Binding-site contacts:
Ligand atom O contacts residue TYR94 of chain 1.A at 2.9 Å (h-bond).
Ligand atom NE1 contacts residue VAL116 of chain 1.B at 3.3 Å.
Ligand atom CB contacts residue TYR94 of chain 1.A at 3.6 Å (hydrophobic).
Ligand atom CG contacts residue ARG100 of chain 1.B at 3.4 Å.
Ligand atom OD1 contacts residue LEU91 of chain 1.A at 3.4 Å (h-bond).
Ligand atom OE1 contacts residue TYR94 of chain 1.A at 3.2 Å.
Ligand atom CE contacts residue ASP56 of chain 1.B at 3.5 Å.
Ligand atom O contacts residue ARG113 of chain 1.B at 3.1 Å (salt-bridge).
Ligand atom CG contacts residue LEU91 of chain 1.A at 2.9 Å (hydrophobic).
Ligand atom CD contacts residue TYR54 of chain 1.B at 3.4 Å (hydrophobic).
Ligand atom OD1 contacts residue ARG100 of chain 1.B at 2.9 Å (salt-bridge).
Ligand atom C contacts residue ARG113 of chain 1.B at 3.6 Å.
Ligand atom CD contacts residue ARG60 of chain 1.B at 3.5 Å.
Ligand atom CB contacts residue LEU91 of chain 1.A at 2.8 Å (hydrophobic).
Ligand atom OD1 contacts residue TYR94 of chain 1.A at 3.5 Å (h-bond).
Ligand atom CA contacts residue HIS92 of chain 1.A at 3.5 Å.
Ligand atom OD2 contacts residue LEU91 of chain 1.A at 3.2 Å (h-bond).
Ligand atom OD1 contacts residue HIS96 of chain 1.A at 2.8 Å (h-bond).
Ligand atom CH2 contacts residue GLY33 of chain 1.B at 3.6 Å.
Ligand atom O contacts residue ARG113 of chain 1.B at 2.7 Å (salt-bridge).
Ligand atom N contacts residue TYR94 of chain 1.A at 3.6 Å (h-bond).
Ligand atom CD contacts residue TYR94 of chain 1.A at 3.6 Å (hydrophobic).
Ligand atom OD2 contacts residue ARG100 of chain 1.B at 2.9 Å (salt-bridge).
Ligand atom SG contacts residue HIS92 of chain 1.A at 3.5 Å (h-bond).
Ligand atom NE1 contacts residue ARG100 of chain 1.B at 3.3 Å.
Ligand atom CZ2 contacts residue GLY33 of chain 1.B at 3.3 Å.
Ligand atom CG contacts residue ARG60 of chain 1.B at 3.6 Å.
Ligand atom CB contacts residue HIS92 of chain 1.A at 3.1 Å.
Ligand atom NZ contacts residue ASP58 of chain 1.B at 3.5 Å (salt-bridge).
Ligand atom NZ contacts residue ASP56 of chain 1.B at 2.8 Å (salt-bridge).
Ligand atom CD1 contacts residue VAL116 of chain 1.B at 2.9 Å (hydrophobic).
Ligand atom CG contacts residue VAL116 of chain 1.B at 3.5 Å (hydrophobic).
Ligand atom N contacts residue HIS92 of chain 1.A at 2.5 Å (h-bond).
Ligand atom O contacts residue TYR94 of chain 1.A at 3.6 Å.
Ligand atom CA contacts residue HIS92 of chain 1.A at 3.3 Å.
Ligand atom OE2 contacts residue ARG60 of chain 1.B at 2.7 Å (salt-bridge).
Ligand atom CD1 contacts residue ARG100 of chain 1.B at 3.2 Å.
Ligand atom C contacts residue HIS92 of chain 1.A at 3.4 Å.
Ligand atom CG contacts residue HIS96 of chain 1.A at 3.6 Å.
Ligand atom O contacts residue PHE93 of chain 1.A at 3.4 Å.

The protein below binds the small molecule below.
Small molecule (SMILES): NCCCC[C@@H]1NC(=O)[C@H](CC(=O)O)NC(=O)[C@@H](NC(=O)[C@@H](N)CCC(=O)O)CSSC[C@@H](C(=O)N[C@@H](CO)C(=O)O)NC(=O)[C@H](CC2=CN=C3C=CC=CC23)NC1=O

Sequence of chain 1.A:
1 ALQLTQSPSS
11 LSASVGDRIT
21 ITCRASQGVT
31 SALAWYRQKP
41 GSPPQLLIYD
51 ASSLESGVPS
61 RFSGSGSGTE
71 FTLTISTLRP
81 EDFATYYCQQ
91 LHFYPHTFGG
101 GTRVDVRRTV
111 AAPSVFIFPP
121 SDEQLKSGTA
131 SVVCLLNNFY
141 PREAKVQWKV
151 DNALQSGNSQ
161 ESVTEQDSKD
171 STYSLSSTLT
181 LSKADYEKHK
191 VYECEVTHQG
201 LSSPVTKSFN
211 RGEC

Sequence of chain 1.B:
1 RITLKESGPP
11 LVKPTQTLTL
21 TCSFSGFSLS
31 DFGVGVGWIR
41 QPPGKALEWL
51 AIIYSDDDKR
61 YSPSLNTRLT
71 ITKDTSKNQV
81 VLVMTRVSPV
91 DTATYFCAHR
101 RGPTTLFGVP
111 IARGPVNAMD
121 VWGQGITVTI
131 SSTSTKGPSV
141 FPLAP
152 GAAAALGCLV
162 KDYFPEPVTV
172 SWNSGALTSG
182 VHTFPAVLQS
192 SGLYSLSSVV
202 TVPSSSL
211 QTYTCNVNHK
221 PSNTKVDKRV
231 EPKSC